Sequence of chain 1.A:
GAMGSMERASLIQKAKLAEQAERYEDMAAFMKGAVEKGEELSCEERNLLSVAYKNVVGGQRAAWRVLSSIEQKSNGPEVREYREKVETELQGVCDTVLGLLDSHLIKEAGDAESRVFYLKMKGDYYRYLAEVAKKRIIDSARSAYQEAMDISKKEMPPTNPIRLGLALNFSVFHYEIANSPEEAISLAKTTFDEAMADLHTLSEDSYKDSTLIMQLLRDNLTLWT

This protein binds this small molecule.
Small molecule (SMILES): [H]/N=C(\N)c1cc(-c2ccccc2)c(C)s1

Binding-site contacts:
Ligand atom S01 contacts residue PHE203 of chain 1.A at 3.7 Å.
Ligand atom C12 contacts residue THR233 of chain 1.A at 3.6 Å.
Ligand atom C02 contacts residue LEU232 of chain 1.A at 3.8 Å (hydrophobic).
Ligand atom N08 contacts residue LYS200 of chain 1.A at 4.0 Å.
Ligand atom C11 contacts residue ARG229 of chain 1.A at 3.9 Å.
Ligand atom C04 contacts residue LEU232 of chain 1.A at 4.3 Å (hydrophobic).
Ligand atom C10 contacts residue THR233 of chain 1.A at 4.5 Å.
Ligand atom C13 contacts residue LEU232 of chain 1.A at 3.8 Å (hydrophobic).
Ligand atom C15 contacts residue PHE203 of chain 1.A at 3.6 Å (hydrophobic).
Ligand atom C14 contacts residue LEU232 of chain 1.A at 3.8 Å (hydrophobic).
Ligand atom C15 contacts residue ARG229 of chain 1.A at 3.7 Å.
Ligand atom C11 contacts residue THR233 of chain 1.A at 3.3 Å.
Ligand atom C05 contacts residue LYS200 of chain 1.A at 4.3 Å.
Ligand atom C05 contacts residue ASP204 of chain 1.A at 4.4 Å.
Ligand atom N07 contacts residue LYS200 of chain 1.A at 4.2 Å.
Ligand atom C14 contacts residue THR236 of chain 1.A at 4.4 Å.
Ligand atom C02 contacts residue PHE203 of chain 1.A at 4.2 Å (hydrophobic).
Ligand atom C15 contacts residue LEU232 of chain 1.A at 4.1 Å (hydrophobic).
Ligand atom S01 contacts residue ASP204 of chain 1.A at 3.6 Å (salt-bridge).
Ligand atom C10 contacts residue LEU232 of chain 1.A at 4.2 Å (hydrophobic).
Ligand atom C06 contacts residue ASP204 of chain 1.A at 4.3 Å.
Ligand atom C09 contacts residue LEU232 of chain 1.A at 3.9 Å (hydrophobic).
Ligand atom C12 contacts residue THR236 of chain 1.A at 3.8 Å.
Ligand atom C11 contacts residue LEU232 of chain 1.A at 4.1 Å (hydrophobic).
Ligand atom C13 contacts residue THR233 of chain 1.A at 4.4 Å.
Ligand atom C12 contacts residue LEU232 of chain 1.A at 3.8 Å (hydrophobic).
Ligand atom C10 contacts residue ARG229 of chain 1.A at 3.7 Å.
Ligand atom C03 contacts residue LEU232 of chain 1.A at 3.8 Å (hydrophobic).
Ligand atom C06 contacts residue LYS200 of chain 1.A at 4.1 Å.
Ligand atom C13 contacts residue THR236 of chain 1.A at 3.3 Å.
Ligand atom N07 contacts residue ASP204 of chain 1.A at 3.1 Å (salt-bridge).